This small molecule binds to this protein.
Small molecule (SMILES): Clc1ccc([C@H]2C[C@@H]3CC[C@H]2N3)cn1

Sequence of chain 1.B:
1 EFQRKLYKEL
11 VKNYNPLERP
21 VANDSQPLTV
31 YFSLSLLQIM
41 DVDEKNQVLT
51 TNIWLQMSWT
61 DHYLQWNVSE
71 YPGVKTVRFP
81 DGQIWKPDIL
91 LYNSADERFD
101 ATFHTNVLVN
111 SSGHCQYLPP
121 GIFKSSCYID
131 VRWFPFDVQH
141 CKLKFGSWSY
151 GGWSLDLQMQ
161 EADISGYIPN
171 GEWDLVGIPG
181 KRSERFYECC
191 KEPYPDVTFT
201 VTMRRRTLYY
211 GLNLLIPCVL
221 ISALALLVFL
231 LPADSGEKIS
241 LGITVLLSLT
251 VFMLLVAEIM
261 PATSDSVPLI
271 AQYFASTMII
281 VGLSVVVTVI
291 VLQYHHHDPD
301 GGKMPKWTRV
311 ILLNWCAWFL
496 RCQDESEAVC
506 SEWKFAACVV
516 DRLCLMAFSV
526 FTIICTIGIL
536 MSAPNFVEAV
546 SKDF

Binding-site contacts:
Ligand atom N2 contacts residue SER149 of chain 1.B at 4.2 Å.
Ligand atom C1 contacts residue CYS189 of chain 1.B at 4.2 Å (hydrophobic).
Ligand atom C8 contacts residue CYS190 of chain 1.B at 3.9 Å (hydrophobic).
Ligand atom C8 contacts residue TYR194 of chain 1.B at 3.7 Å (hydrophobic).
Ligand atom C4 contacts residue TYR187 of chain 1.B at 3.6 Å (hydrophobic).
Ligand atom C7 contacts residue TRP148 of chain 1.B at 3.1 Å (hydrophobic).
Ligand atom C1 contacts residue LEU118 of chain 1.C at 4.2 Å (hydrophobic).
Ligand atom CL contacts residue ASN106 of chain 1.C at 3.2 Å.
Ligand atom C5 contacts residue TRP148 of chain 1.B at 4.2 Å (hydrophobic).
Ligand atom C2 contacts residue TRP148 of chain 1.B at 3.8 Å (hydrophobic).
Ligand atom C10 contacts residue TRP148 of chain 1.B at 4.2 Å (hydrophobic).
Ligand atom C3 contacts residue TRP148 of chain 1.B at 3.8 Å (hydrophobic).
Ligand atom C11 contacts residue LEU118 of chain 1.C at 3.7 Å (hydrophobic).
Ligand atom C3 contacts residue TYR92 of chain 1.B at 3.8 Å (hydrophobic).
Ligand atom C10 contacts residue SER149 of chain 1.B at 3.9 Å.
Ligand atom C1 contacts residue TRP148 of chain 1.B at 3.5 Å (hydrophobic).
Ligand atom CL contacts residue LEU108 of chain 1.C at 3.3 Å.
Ligand atom C2 contacts residue TYR194 of chain 1.B at 3.9 Å (hydrophobic).
Ligand atom C11 contacts residue TRP148 of chain 1.B at 3.2 Å (hydrophobic).
Ligand atom C9 contacts residue TYR194 of chain 1.B at 4.0 Å (hydrophobic).
Ligand atom C4 contacts residue TYR92 of chain 1.B at 3.8 Å (hydrophobic).
Ligand atom N2 contacts residue TRP148 of chain 1.B at 3.4 Å.
Ligand atom N1 contacts residue TYR92 of chain 1.B at 3.4 Å (h-bond).
Ligand atom C6 contacts residue TRP148 of chain 1.B at 3.2 Å (hydrophobic).
Ligand atom C5 contacts residue TRP54 of chain 1.C at 3.4 Å (hydrophobic).
Ligand atom CL contacts residue VAL107 of chain 1.C at 4.0 Å.
Ligand atom C9 contacts residue SER149 of chain 1.B at 4.2 Å.
Ligand atom C3 contacts residue TYR187 of chain 1.B at 4.1 Å (hydrophobic).
Ligand atom C5 contacts residue TYR92 of chain 1.B at 4.2 Å (hydrophobic).
Ligand atom CL contacts residue SER149 of chain 1.B at 3.6 Å.
Ligand atom C4 contacts residue TRP54 of chain 1.C at 4.0 Å (hydrophobic).
Ligand atom N2 contacts residue LEU118 of chain 1.C at 3.8 Å.
Ligand atom N1 contacts residue TRP148 of chain 1.B at 2.7 Å (h-bond).
Ligand atom C2 contacts residue CYS189 of chain 1.B at 3.8 Å (hydrophobic).
Ligand atom C8 contacts residue TRP148 of chain 1.B at 3.8 Å (hydrophobic).
Ligand atom N1 contacts residue SER147 of chain 1.B at 4.2 Å.
Ligand atom CL contacts residue GLN116 of chain 1.C at 3.1 Å.
Ligand atom C7 contacts residue LEU118 of chain 1.C at 4.2 Å (hydrophobic).
Ligand atom C9 contacts residue LEU108 of chain 1.C at 4.2 Å (hydrophobic).
Ligand atom C3 contacts residue TYR194 of chain 1.B at 4.0 Å (hydrophobic).

Sequence of chain 1.C:
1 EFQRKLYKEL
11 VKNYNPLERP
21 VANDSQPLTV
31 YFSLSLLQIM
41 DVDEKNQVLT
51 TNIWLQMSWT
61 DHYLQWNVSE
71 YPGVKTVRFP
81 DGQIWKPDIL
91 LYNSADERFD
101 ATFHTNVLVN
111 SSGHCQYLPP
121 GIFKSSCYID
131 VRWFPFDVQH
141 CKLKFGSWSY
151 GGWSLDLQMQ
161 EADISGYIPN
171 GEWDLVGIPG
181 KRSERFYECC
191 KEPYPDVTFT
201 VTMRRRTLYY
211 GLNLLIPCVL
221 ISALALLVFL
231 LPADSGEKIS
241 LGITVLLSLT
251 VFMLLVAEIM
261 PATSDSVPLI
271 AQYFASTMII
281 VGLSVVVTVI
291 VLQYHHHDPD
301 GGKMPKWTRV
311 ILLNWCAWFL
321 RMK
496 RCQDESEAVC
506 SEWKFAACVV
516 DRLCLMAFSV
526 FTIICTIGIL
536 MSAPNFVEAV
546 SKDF